Sequence of chain 1.C:
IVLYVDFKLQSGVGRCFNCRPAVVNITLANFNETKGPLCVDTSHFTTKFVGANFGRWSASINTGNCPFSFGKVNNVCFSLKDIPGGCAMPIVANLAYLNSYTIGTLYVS

The small molecule below binds the protein below.
Small molecule (SMILES): CC(=O)N[C@H]1[C@H](O[C@H]2[C@H](O)[C@@H](NC(C)=O)CO[C@@H]2CO)O[C@H](CO)[C@@H](O[C@@H]2O[C@H](CO)[C@@H](O)[C@H](O)[C@@H]2O)[C@@H]1O

Binding-site contacts:
Ligand atom O7 contacts residue SER194 of chain 1.A at 3.4 Å.
Ligand atom C5 contacts residue ASN204 of chain 1.A at 3.6 Å.
Ligand atom C3 contacts residue ASN204 of chain 1.A at 3.8 Å.
Ligand atom C7 contacts residue ASN204 of chain 1.A at 3.4 Å.
Ligand atom C4 contacts residue ASN204 of chain 1.A at 4.2 Å.
Ligand atom C1 contacts residue ASN204 of chain 1.A at 1.4 Å.
Ligand atom C6 contacts residue SER194 of chain 1.A at 4.1 Å.
Ligand atom C1 contacts residue LYS180 of chain 1.A at 4.3 Å.
Ligand atom C7 contacts residue LYS180 of chain 1.A at 3.5 Å.
Ligand atom C2 contacts residue ASN204 of chain 1.A at 2.5 Å.
Ligand atom O6 contacts residue SER194 of chain 1.A at 3.0 Å (h-bond).
Ligand atom O5 contacts residue SER194 of chain 1.A at 3.3 Å (h-bond).
Ligand atom C7 contacts residue SER194 of chain 1.A at 4.5 Å.
Ligand atom C5 contacts residue PRO196 of chain 1.A at 4.3 Å (hydrophobic).
Ligand atom O7 contacts residue ASN204 of chain 1.A at 3.4 Å (h-bond).
Ligand atom N2 contacts residue ASN204 of chain 1.A at 2.9 Å (h-bond).
Ligand atom O7 contacts residue LEU182 of chain 1.A at 4.5 Å.
Ligand atom C1 contacts residue SER194 of chain 1.A at 4.2 Å.
Ligand atom O5 contacts residue PRO196 of chain 1.A at 3.9 Å.
Ligand atom C8 contacts residue LYS180 of chain 1.A at 3.1 Å.
Ligand atom O7 contacts residue HIS178 of chain 1.A at 4.5 Å.
Ligand atom C8 contacts residue LEU182 of chain 1.A at 3.0 Å (hydrophobic).
Ligand atom O5 contacts residue ASN204 of chain 1.A at 2.4 Å (h-bond).
Ligand atom C2 contacts residue LYS180 of chain 1.A at 4.2 Å.
Ligand atom C8 contacts residue VAL26 of chain 1.C at 3.8 Å (hydrophobic).
Ligand atom N2 contacts residue LYS180 of chain 1.A at 3.1 Å (salt-bridge).
Ligand atom C7 contacts residue LEU182 of chain 1.A at 4.0 Å (hydrophobic).
Ligand atom C6 contacts residue PRO196 of chain 1.A at 3.5 Å (hydrophobic).
Ligand atom O6 contacts residue PRO196 of chain 1.A at 3.3 Å.
Ligand atom C2 contacts residue SER194 of chain 1.A at 4.4 Å.
Ligand atom C5 contacts residue SER194 of chain 1.A at 4.3 Å.

Sequence of chain 1.A:
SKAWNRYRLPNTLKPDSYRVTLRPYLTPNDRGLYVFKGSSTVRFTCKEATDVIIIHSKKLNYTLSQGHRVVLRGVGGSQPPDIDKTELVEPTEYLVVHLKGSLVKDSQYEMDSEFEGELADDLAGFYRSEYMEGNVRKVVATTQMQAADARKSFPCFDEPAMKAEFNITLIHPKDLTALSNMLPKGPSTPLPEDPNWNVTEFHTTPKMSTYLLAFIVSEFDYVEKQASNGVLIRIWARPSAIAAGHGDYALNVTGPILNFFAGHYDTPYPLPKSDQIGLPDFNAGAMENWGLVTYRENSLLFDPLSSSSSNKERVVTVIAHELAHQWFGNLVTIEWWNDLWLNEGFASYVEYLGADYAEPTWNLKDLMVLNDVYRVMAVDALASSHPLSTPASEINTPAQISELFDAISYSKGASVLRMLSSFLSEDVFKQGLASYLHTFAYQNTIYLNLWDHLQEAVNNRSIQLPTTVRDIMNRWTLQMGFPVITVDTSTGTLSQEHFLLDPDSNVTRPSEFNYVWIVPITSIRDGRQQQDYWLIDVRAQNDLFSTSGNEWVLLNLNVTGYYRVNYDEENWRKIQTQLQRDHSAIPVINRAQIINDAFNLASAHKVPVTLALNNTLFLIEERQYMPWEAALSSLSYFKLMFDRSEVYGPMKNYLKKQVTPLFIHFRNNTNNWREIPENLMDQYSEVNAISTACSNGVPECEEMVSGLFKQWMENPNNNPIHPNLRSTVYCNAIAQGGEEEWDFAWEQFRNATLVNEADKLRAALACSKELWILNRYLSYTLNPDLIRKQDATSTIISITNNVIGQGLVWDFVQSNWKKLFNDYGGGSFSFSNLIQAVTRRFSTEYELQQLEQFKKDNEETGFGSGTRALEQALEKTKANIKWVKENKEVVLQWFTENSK